Binding-site contacts:
Ligand atom C18 contacts residue MET40 of chain 1.C at 4.0 Å (hydrophobic).
Ligand atom C31 contacts residue TRP34 of chain 1.C at 4.4 Å (hydrophobic).
Ligand atom C40 contacts residue LEU31 of chain 1.C at 4.3 Å (hydrophobic).
Ligand atom C43 contacts residue LEU47 of chain 1.C at 4.3 Å (hydrophobic).
Ligand atom C22 contacts residue PHE69 of chain 1.G at 4.0 Å (hydrophobic).
Ligand atom C18 contacts residue PHE69 of chain 1.G at 4.0 Å (hydrophobic).
Ligand atom C37 contacts residue LEU47 of chain 1.C at 4.4 Å (hydrophobic).
Ligand atom C19 contacts residue MET40 of chain 1.C at 3.8 Å (hydrophobic).
Ligand atom C25 contacts residue LEU43 of chain 1.C at 4.4 Å (hydrophobic).
Ligand atom C37 contacts residue LEU31 of chain 1.C at 4.2 Å (hydrophobic).
Ligand atom C37 contacts residue LEU43 of chain 1.C at 4.3 Å (hydrophobic).
Ligand atom C31 contacts residue LEU31 of chain 1.C at 4.4 Å (hydrophobic).
Ligand atom C22 contacts residue TRP34 of chain 1.C at 3.9 Å (hydrophobic).
Ligand atom O16 contacts residue MET40 of chain 1.C at 3.7 Å.
Ligand atom C18 contacts residue TRP34 of chain 1.C at 3.8 Å (hydrophobic).
Ligand atom C31 contacts residue LEU43 of chain 1.C at 3.9 Å (hydrophobic).
Ligand atom C25 contacts residue TRP34 of chain 1.C at 4.1 Å (hydrophobic).
Ligand atom C19 contacts residue TRP34 of chain 1.C at 4.2 Å (hydrophobic).
Ligand atom C28 contacts residue TRP34 of chain 1.C at 4.5 Å (hydrophobic).
Ligand atom C43 contacts residue LEU31 of chain 1.C at 4.2 Å (hydrophobic).

Sequence of chain 1.C:
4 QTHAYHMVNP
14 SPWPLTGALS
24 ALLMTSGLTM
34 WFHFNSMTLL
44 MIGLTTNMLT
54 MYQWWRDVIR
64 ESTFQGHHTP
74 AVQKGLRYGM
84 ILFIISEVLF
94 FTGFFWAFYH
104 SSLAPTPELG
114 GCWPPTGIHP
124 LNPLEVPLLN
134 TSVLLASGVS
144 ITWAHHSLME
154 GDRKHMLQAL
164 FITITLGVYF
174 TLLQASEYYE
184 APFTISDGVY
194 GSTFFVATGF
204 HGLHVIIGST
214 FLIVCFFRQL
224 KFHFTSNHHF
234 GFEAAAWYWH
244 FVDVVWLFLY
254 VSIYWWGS

A protein and the small-molecule ligand that binds it are described below.
Small molecule (SMILES): CCCCCCCCCCO[C@@H]1O[C@H](CO)[C@@H](O[C@H]2O[C@H](CO)[C@@H](O)[C@H](O)[C@H]2O)[C@H](O)[C@H]1O

Sequence of chain 1.G:
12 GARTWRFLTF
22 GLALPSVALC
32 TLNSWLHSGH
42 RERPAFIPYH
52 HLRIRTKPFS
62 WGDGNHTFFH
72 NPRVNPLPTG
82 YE